Sequence of chain 1.A:
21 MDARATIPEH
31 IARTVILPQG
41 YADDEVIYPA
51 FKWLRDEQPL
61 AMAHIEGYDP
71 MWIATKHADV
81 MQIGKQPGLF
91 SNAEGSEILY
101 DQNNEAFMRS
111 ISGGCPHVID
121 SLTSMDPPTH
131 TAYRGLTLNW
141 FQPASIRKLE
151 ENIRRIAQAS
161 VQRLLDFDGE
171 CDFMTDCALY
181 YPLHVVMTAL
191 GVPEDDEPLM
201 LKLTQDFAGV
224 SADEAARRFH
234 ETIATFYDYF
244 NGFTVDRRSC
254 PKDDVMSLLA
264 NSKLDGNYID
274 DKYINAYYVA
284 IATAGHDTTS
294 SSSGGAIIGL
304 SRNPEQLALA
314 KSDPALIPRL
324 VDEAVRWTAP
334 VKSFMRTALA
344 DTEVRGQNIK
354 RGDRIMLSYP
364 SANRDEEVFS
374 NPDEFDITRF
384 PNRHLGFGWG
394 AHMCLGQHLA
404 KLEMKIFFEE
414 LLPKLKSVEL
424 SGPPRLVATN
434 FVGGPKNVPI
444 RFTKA

Binding-site contacts:
Ligand atom C07 contacts residue VAL435 of chain 1.A at 4.2 Å (hydrophobic).
Ligand atom C06 contacts residue THR286 of chain 1.A at 4.2 Å.
Ligand atom C08 contacts residue THR123 of chain 1.A at 4.0 Å.
Ligand atom C04 contacts residue ALA283 of chain 1.A at 4.5 Å (hydrophobic).
Ligand atom C10 contacts residue ALA283 of chain 1.A at 3.8 Å (hydrophobic).
Ligand atom C07 contacts residue ALA287 of chain 1.A at 3.9 Å (hydrophobic).
Ligand atom C02 contacts residue HEM1 of chain 1.B at 4.4 Å.
Ligand atom C05 contacts residue PHE434 of chain 1.A at 4.3 Å (hydrophobic).
Ligand atom C06 contacts residue ALA287 of chain 1.A at 4.2 Å (hydrophobic).
Ligand atom C04 contacts residue ALA287 of chain 1.A at 3.9 Å (hydrophobic).
Ligand atom C08 contacts residue SER121 of chain 1.A at 4.4 Å.
Ligand atom C03 contacts residue HEM1 of chain 1.B at 3.7 Å.
Ligand atom C01 contacts residue PHE337 of chain 1.A at 4.4 Å (hydrophobic).
Ligand atom C07 contacts residue PHE337 of chain 1.A at 4.4 Å (hydrophobic).
Ligand atom O11 contacts residue THR123 of chain 1.A at 2.9 Å (h-bond).
Ligand atom C01 contacts residue VAL334 of chain 1.A at 4.2 Å (hydrophobic).
Ligand atom C09 contacts residue ILE98 of chain 1.A at 3.8 Å (hydrophobic).
Ligand atom C04 contacts residue THR123 of chain 1.A at 3.7 Å.
Ligand atom C02 contacts residue ALA287 of chain 1.A at 3.3 Å (hydrophobic).
Ligand atom C03 contacts residue PHE337 of chain 1.A at 4.0 Å (hydrophobic).
Ligand atom C06 contacts residue PHE434 of chain 1.A at 4.1 Å (hydrophobic).
Ligand atom C01 contacts residue HEM1 of chain 1.B at 3.3 Å.
Ligand atom C09 contacts residue EDO1 of chain 1.G at 3.8 Å.
Ligand atom C04 contacts residue HEM1 of chain 1.B at 4.4 Å.
Ligand atom C02 contacts residue PHE337 of chain 1.A at 4.1 Å (hydrophobic).
Ligand atom C03 contacts residue ALA287 of chain 1.A at 3.5 Å (hydrophobic).
Ligand atom C07 contacts residue PHE434 of chain 1.A at 3.8 Å (hydrophobic).
Ligand atom O11 contacts residue ALA283 of chain 1.A at 4.4 Å.
Ligand atom O11 contacts residue EDO1 of chain 1.G at 4.3 Å.
Ligand atom C01 contacts residue THR291 of chain 1.A at 4.5 Å.
Ligand atom C03 contacts residue THR123 of chain 1.A at 3.9 Å.
Ligand atom C01 contacts residue ALA287 of chain 1.A at 3.7 Å (hydrophobic).
Ligand atom O11 contacts residue SER121 of chain 1.A at 3.1 Å (h-bond).
Ligand atom C05 contacts residue THR123 of chain 1.A at 4.3 Å.
Ligand atom C10 contacts residue THR286 of chain 1.A at 3.3 Å.
Ligand atom C09 contacts residue THR123 of chain 1.A at 4.3 Å.

This small molecule binds to this protein.
Small molecule (SMILES): CC1=CC[C@@H](C(C)(C)O)CC1